Binding-site contacts:
Ligand atom C5 contacts residue ASN7 of chain 2.B at 3.5 Å.
Ligand atom C4 contacts residue ASN7 of chain 2.B at 4.1 Å.
Ligand atom O7 contacts residue ASN7 of chain 2.B at 3.7 Å.
Ligand atom C7 contacts residue ASN7 of chain 2.B at 3.5 Å.
Ligand atom O5 contacts residue ASN7 of chain 2.B at 2.3 Å (h-bond).
Ligand atom N2 contacts residue ASN7 of chain 2.B at 2.9 Å (h-bond).
Ligand atom C1 contacts residue ASN7 of chain 2.B at 1.4 Å.
Ligand atom C8 contacts residue ASN7 of chain 2.B at 4.4 Å.
Ligand atom C2 contacts residue ASN7 of chain 2.B at 2.5 Å.
Ligand atom C3 contacts residue ASN7 of chain 2.B at 3.8 Å.
Ligand atom C6 contacts residue ALA5 of chain 2.B at 4.4 Å (hydrophobic).
Ligand atom O5 contacts residue ALA5 of chain 2.B at 4.1 Å.

Sequence of chain 2.B:
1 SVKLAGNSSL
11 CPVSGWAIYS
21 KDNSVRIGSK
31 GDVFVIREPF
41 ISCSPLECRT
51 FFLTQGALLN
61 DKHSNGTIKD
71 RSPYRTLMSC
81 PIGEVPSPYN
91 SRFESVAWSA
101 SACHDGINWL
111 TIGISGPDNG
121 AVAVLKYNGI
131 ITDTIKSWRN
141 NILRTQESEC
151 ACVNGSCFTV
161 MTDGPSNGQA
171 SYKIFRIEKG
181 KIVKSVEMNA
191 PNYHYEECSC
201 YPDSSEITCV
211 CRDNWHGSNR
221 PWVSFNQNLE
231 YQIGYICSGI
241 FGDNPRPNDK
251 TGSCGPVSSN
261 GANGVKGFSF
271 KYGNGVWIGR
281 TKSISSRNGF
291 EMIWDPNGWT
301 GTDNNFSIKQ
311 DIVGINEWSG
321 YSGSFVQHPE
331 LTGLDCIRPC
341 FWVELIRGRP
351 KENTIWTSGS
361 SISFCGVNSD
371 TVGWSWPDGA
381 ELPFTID

The small molecule below binds the protein below.
Small molecule (SMILES): CC(=O)N[C@@H]1[C@@H](O)[C@H](O)[C@@H](CO)O[C@H]1O